Sequence of chain 3.I:
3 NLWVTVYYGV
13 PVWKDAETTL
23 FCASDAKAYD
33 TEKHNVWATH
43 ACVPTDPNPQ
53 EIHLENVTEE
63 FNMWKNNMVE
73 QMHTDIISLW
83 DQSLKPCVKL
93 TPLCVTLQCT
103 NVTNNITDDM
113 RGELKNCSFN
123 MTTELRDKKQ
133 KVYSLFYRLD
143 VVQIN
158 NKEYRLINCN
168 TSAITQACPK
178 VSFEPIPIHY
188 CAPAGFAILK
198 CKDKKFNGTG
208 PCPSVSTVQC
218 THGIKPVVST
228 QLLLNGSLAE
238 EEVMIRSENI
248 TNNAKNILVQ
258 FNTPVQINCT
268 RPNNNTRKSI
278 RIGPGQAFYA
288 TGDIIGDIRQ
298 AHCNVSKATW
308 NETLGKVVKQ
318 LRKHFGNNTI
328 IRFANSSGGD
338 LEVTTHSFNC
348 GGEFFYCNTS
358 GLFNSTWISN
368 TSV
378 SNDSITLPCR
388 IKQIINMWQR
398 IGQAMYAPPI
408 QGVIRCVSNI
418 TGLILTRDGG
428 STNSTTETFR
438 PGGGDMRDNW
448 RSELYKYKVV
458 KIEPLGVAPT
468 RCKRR

Binding-site contacts:
Ligand atom C1 contacts residue ARG412 of chain 3.I at 3.6 Å.
Ligand atom C8 contacts residue VAL302 of chain 3.I at 3.8 Å (hydrophobic).
Ligand atom O7 contacts residue ASN265 of chain 3.I at 3.2 Å (h-bond).
Ligand atom C8 contacts residue ASN301 of chain 3.I at 4.0 Å.
Ligand atom O6 contacts residue ARG412 of chain 3.I at 3.0 Å (salt-bridge).
Ligand atom C6 contacts residue ARG412 of chain 3.I at 3.9 Å.
Ligand atom C7 contacts residue ASN265 of chain 3.I at 3.3 Å.
Ligand atom C1 contacts residue ASN265 of chain 3.I at 1.4 Å.
Ligand atom N2 contacts residue ASN265 of chain 3.I at 2.9 Å (h-bond).
Ligand atom O5 contacts residue ASN265 of chain 3.I at 2.4 Å (h-bond).
Ligand atom O7 contacts residue ASN301 of chain 3.I at 4.0 Å.
Ligand atom C5 contacts residue ARG412 of chain 3.I at 4.0 Å.
Ligand atom C2 contacts residue ASN265 of chain 3.I at 2.4 Å.
Ligand atom C8 contacts residue ASN265 of chain 3.I at 4.4 Å.
Ligand atom N2 contacts residue GLN263 of chain 3.I at 3.7 Å.
Ligand atom C8 contacts residue SER303 of chain 3.I at 3.3 Å.
Ligand atom O5 contacts residue ARG412 of chain 3.I at 2.8 Å (salt-bridge).
Ligand atom C4 contacts residue ASN265 of chain 3.I at 4.2 Å.
Ligand atom O7 contacts residue NAG1 of chain 3.P at 3.9 Å.
Ligand atom O5 contacts residue VAL414 of chain 3.I at 4.4 Å.
Ligand atom C2 contacts residue GLN263 of chain 3.I at 4.4 Å.
Ligand atom C5 contacts residue ASN265 of chain 3.I at 3.7 Å.
Ligand atom C1 contacts residue GLN263 of chain 3.I at 4.3 Å.
Ligand atom C8 contacts residue GLN263 of chain 3.I at 4.5 Å.
Ligand atom C3 contacts residue ASN265 of chain 3.I at 3.8 Å.
Ligand atom C8 contacts residue SER381 of chain 3.I at 4.5 Å.

This protein binds this small molecule.
Small molecule (SMILES): CC(=O)N[C@H]1[C@H](O[C@H]2[C@H](O)[C@@H](NC(C)=O)CO[C@@H]2CO)O[C@H](CO)[C@@H](O)[C@@H]1O